This small molecule binds to this protein.
Small molecule (SMILES): CC(=O)N[C@@H]1[C@@H](O)[C@H](O)[C@@H](CO)O[C@H]1O

Binding-site contacts:
Ligand atom C1 contacts residue ASN52 of chain 1.A at 1.4 Å.
Ligand atom O5 contacts residue THR54 of chain 1.A at 3.4 Å (h-bond).
Ligand atom C5 contacts residue ASN52 of chain 1.A at 3.6 Å.
Ligand atom O5 contacts residue ASN52 of chain 1.A at 2.3 Å (h-bond).
Ligand atom C6 contacts residue THR54 of chain 1.A at 3.8 Å.
Ligand atom O6 contacts residue LEU55 of chain 1.A at 3.5 Å.
Ligand atom C4 contacts residue ASN52 of chain 1.A at 4.2 Å.
Ligand atom C5 contacts residue LEU55 of chain 1.A at 4.0 Å (hydrophobic).
Ligand atom C8 contacts residue ASN52 of chain 1.A at 3.7 Å.
Ligand atom O5 contacts residue LEU55 of chain 1.A at 3.2 Å.
Ligand atom C7 contacts residue ASN52 of chain 1.A at 3.5 Å.
Ligand atom C5 contacts residue THR54 of chain 1.A at 3.5 Å.
Ligand atom O7 contacts residue ASN52 of chain 1.A at 4.4 Å.
Ligand atom C6 contacts residue LEU55 of chain 1.A at 3.5 Å (hydrophobic).
Ligand atom C1 contacts residue THR54 of chain 1.A at 3.4 Å.
Ligand atom C1 contacts residue LEU55 of chain 1.A at 4.3 Å (hydrophobic).
Ligand atom C2 contacts residue ASN52 of chain 1.A at 2.4 Å.
Ligand atom C3 contacts residue ASN52 of chain 1.A at 3.8 Å.
Ligand atom O6 contacts residue THR54 of chain 1.A at 2.8 Å (h-bond).
Ligand atom N2 contacts residue ASN52 of chain 1.A at 2.9 Å (h-bond).

Sequence of chain 1.A:
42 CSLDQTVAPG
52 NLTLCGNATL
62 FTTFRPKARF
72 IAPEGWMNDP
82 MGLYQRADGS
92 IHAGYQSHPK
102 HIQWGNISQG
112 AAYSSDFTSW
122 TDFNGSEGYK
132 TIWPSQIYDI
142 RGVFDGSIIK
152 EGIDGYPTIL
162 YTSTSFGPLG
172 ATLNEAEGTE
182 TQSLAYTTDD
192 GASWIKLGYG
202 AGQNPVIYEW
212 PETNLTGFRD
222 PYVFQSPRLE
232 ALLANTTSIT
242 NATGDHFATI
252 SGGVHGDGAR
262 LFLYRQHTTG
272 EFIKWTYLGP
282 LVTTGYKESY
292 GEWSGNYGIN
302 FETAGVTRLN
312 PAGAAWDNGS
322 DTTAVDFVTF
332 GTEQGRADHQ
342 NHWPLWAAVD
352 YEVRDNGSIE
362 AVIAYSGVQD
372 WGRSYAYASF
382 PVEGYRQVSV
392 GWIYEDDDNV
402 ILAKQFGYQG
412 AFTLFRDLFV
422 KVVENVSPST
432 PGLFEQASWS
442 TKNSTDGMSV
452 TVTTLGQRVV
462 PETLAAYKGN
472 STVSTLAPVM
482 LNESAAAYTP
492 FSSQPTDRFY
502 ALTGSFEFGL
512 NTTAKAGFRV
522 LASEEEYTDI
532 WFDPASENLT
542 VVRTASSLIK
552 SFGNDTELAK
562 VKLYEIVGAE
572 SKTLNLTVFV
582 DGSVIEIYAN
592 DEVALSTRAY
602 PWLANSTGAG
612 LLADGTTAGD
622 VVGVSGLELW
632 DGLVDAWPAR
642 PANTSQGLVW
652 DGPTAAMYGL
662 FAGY